Binding-site contacts:
Ligand atom C10 contacts residue LEU168 of chain 1.B at 3.6 Å (hydrophobic).
Ligand atom C1 contacts residue ASN119 of chain 1.B at 3.4 Å.
Ligand atom C9 contacts residue LEU168 of chain 1.B at 3.8 Å (hydrophobic).
Ligand atom C15 contacts residue GLU122 of chain 1.B at 3.5 Å.
Ligand atom C4 contacts residue THR39 of chain 1.B at 3.3 Å.
Ligand atom N3 contacts residue THR39 of chain 1.B at 3.7 Å.
Ligand atom O2 contacts residue GLU78 of chain 1.B at 3.7 Å.
Ligand atom C8 contacts residue ALA61 of chain 1.B at 3.5 Å (hydrophobic).
Ligand atom O1 contacts residue GLY40 of chain 1.B at 3.6 Å.
Ligand atom O2 contacts residue LYS63 of chain 1.B at 2.8 Å (salt-bridge).
Ligand atom C5 contacts residue ASN119 of chain 1.B at 3.9 Å.
Ligand atom C7 contacts residue LEU116 of chain 1.B at 3.3 Å (hydrophobic).
Ligand atom C21 contacts residue SER293 of chain 1.D at 3.7 Å.
Ligand atom C5 contacts residue MET118 of chain 1.B at 3.9 Å (hydrophobic).
Ligand atom O2 contacts residue ASP180 of chain 1.B at 3.5 Å.
Ligand atom C5 contacts residue GLU122 of chain 1.B at 3.2 Å.
Ligand atom C12 contacts residue CYS179 of chain 1.B at 3.9 Å (hydrophobic).
Ligand atom C1 contacts residue GLU122 of chain 1.B at 3.7 Å.
Ligand atom N1 contacts residue GLU122 of chain 1.B at 2.8 Å (salt-bridge).
Ligand atom C5 contacts residue SER117 of chain 1.B at 3.8 Å.
Ligand atom N2 contacts residue ASP180 of chain 1.B at 3.4 Å (salt-bridge).
Ligand atom S2 contacts residue LEU97 of chain 1.B at 3.7 Å.
Ligand atom C3 contacts residue LEU168 of chain 1.B at 3.7 Å (hydrophobic).
Ligand atom C6 contacts residue LEU168 of chain 1.B at 3.8 Å (hydrophobic).
Ligand atom C9 contacts residue ALA61 of chain 1.B at 3.9 Å (hydrophobic).
Ligand atom C20 contacts residue SER293 of chain 1.D at 3.7 Å.
Ligand atom C17 contacts residue GLU122 of chain 1.B at 3.5 Å.
Ligand atom C5 contacts residue THR39 of chain 1.B at 3.5 Å.
Ligand atom S2 contacts residue PHE113 of chain 1.B at 3.7 Å.
Ligand atom C15 contacts residue ASN119 of chain 1.B at 3.3 Å.
Ligand atom C4 contacts residue SER117 of chain 1.B at 3.7 Å.
Ligand atom C2 contacts residue GLU122 of chain 1.B at 3.8 Å.
Ligand atom N1 contacts residue ASN119 of chain 1.B at 3.1 Å (h-bond).
Ligand atom C4 contacts residue LEU168 of chain 1.B at 3.6 Å (hydrophobic).
Ligand atom C11 contacts residue LEU168 of chain 1.B at 3.6 Å (hydrophobic).
Ligand atom C14 contacts residue LYS63 of chain 1.B at 3.6 Å.
Ligand atom C3 contacts residue THR39 of chain 1.B at 3.5 Å.
Ligand atom C17 contacts residue THR39 of chain 1.B at 3.7 Å.
Ligand atom C8 contacts residue LEU116 of chain 1.B at 3.5 Å (hydrophobic).
Ligand atom C2 contacts residue ASN119 of chain 1.B at 3.8 Å.

A small-molecule ligand and the protein it binds are described below.
Small molecule (SMILES): NC(=O)c1cc2c(-c3ccc(C(=O)NCc4cccc(N)c4)s3)cccc2s1

Sequence of chain 1.B:
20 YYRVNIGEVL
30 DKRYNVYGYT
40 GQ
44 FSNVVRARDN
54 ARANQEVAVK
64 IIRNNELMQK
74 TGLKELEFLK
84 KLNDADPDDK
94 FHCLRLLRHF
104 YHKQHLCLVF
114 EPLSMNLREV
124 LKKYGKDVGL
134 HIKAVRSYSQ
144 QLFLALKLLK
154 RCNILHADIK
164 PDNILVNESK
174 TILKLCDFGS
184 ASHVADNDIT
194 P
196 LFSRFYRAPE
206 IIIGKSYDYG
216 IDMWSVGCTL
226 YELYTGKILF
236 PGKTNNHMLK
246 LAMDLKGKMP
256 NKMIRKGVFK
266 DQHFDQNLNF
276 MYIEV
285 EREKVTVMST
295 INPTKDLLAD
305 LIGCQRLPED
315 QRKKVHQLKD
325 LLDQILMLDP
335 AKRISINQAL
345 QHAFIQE

Sequence of chain 1.D:
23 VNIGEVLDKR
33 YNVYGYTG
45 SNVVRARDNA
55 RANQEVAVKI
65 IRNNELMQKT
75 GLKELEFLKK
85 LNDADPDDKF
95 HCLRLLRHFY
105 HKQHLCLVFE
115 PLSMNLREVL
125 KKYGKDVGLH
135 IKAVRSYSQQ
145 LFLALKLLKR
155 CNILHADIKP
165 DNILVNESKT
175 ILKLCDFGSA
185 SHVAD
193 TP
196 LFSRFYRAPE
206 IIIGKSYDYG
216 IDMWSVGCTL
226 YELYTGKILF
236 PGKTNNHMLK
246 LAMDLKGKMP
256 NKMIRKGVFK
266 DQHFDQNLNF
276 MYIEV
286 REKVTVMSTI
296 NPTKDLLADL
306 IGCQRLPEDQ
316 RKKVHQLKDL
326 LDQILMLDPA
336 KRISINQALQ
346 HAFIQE